Binding-site contacts:
Ligand atom C18 contacts residue ASN142 of chain 1.A at 3.4 Å.
Ligand atom C13 contacts residue PHE140 of chain 1.A at 3.4 Å (hydrophobic).
Ligand atom C2 contacts residue MET49 of chain 1.A at 3.7 Å (hydrophobic).
Ligand atom C12 contacts residue LEU141 of chain 1.A at 3.6 Å (hydrophobic).
Ligand atom C14 contacts residue PHE140 of chain 1.A at 3.8 Å (hydrophobic).
Ligand atom N2 contacts residue SER144 of chain 1.A at 3.2 Å (h-bond).
Ligand atom O contacts residue GLU166 of chain 1.A at 3.1 Å (salt-bridge).
Ligand atom C12 contacts residue SER144 of chain 1.A at 3.4 Å.
Ligand atom C12 contacts residue HIS163 of chain 1.A at 3.4 Å.
Ligand atom C14 contacts residue GLU166 of chain 1.A at 3.8 Å.
Ligand atom C5 contacts residue MET165 of chain 1.A at 3.8 Å (hydrophobic).
Ligand atom C5 contacts residue HIS164 of chain 1.A at 3.3 Å.
Ligand atom C5 contacts residue HIS41 of chain 1.A at 3.7 Å.
Ligand atom C17 contacts residue ASN142 of chain 1.A at 3.7 Å.
Ligand atom CL contacts residue HIS41 of chain 1.A at 3.3 Å.
Ligand atom C2 contacts residue MET165 of chain 1.A at 3.7 Å (hydrophobic).
Ligand atom C14 contacts residue LEU141 of chain 1.A at 3.5 Å (hydrophobic).
Ligand atom CL contacts residue ASP187 of chain 1.A at 3.0 Å.
Ligand atom C10 contacts residue CYS145 of chain 1.A at 3.7 Å (hydrophobic).
Ligand atom N2 contacts residue PHE140 of chain 1.A at 3.7 Å.
Ligand atom O1 contacts residue CYS145 of chain 1.A at 3.6 Å (h-bond).
Ligand atom O1 contacts residue ASN142 of chain 1.A at 3.3 Å (h-bond).
Ligand atom C3 contacts residue GLN189 of chain 1.A at 3.4 Å.
Ligand atom C19 contacts residue ASN142 of chain 1.A at 3.6 Å.
Ligand atom C11 contacts residue LEU141 of chain 1.A at 3.6 Å (hydrophobic).
Ligand atom C6 contacts residue HIS41 of chain 1.A at 3.7 Å.
Ligand atom C13 contacts residue LEU141 of chain 1.A at 3.6 Å (hydrophobic).
Ligand atom C19 contacts residue LEU141 of chain 1.A at 3.6 Å (hydrophobic).
Ligand atom C contacts residue MET49 of chain 1.A at 3.7 Å (hydrophobic).
Ligand atom N2 contacts residue HIS163 of chain 1.A at 2.8 Å (h-bond).
Ligand atom O contacts residue MET165 of chain 1.A at 3.2 Å.
Ligand atom C2 contacts residue GLN189 of chain 1.A at 3.4 Å.
Ligand atom N2 contacts residue LEU141 of chain 1.A at 3.6 Å.
Ligand atom C1 contacts residue ARG188 of chain 1.A at 3.8 Å.
Ligand atom C1 contacts residue MET165 of chain 1.A at 3.5 Å (hydrophobic).
Ligand atom C15 contacts residue GLU166 of chain 1.A at 3.3 Å.
Ligand atom C1 contacts residue MET49 of chain 1.A at 3.3 Å (hydrophobic).
Ligand atom O1 contacts residue GLY143 of chain 1.A at 3.1 Å (h-bond).
Ligand atom C13 contacts residue GLU166 of chain 1.A at 3.5 Å.
Ligand atom C15 contacts residue PHE140 of chain 1.A at 3.5 Å (hydrophobic).

Sequence of chain 1.A:
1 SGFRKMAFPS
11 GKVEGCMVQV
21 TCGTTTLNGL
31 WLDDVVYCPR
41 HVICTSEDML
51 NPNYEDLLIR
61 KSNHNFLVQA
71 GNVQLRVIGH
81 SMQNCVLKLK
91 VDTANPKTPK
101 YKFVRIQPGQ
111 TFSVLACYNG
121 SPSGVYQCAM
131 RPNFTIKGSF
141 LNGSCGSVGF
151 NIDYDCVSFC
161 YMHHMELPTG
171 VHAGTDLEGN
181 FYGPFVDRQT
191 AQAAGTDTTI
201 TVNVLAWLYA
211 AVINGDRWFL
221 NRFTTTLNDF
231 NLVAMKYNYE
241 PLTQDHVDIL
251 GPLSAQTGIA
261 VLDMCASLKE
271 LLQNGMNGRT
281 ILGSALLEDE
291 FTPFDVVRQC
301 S

Sequence of chain 1.B:
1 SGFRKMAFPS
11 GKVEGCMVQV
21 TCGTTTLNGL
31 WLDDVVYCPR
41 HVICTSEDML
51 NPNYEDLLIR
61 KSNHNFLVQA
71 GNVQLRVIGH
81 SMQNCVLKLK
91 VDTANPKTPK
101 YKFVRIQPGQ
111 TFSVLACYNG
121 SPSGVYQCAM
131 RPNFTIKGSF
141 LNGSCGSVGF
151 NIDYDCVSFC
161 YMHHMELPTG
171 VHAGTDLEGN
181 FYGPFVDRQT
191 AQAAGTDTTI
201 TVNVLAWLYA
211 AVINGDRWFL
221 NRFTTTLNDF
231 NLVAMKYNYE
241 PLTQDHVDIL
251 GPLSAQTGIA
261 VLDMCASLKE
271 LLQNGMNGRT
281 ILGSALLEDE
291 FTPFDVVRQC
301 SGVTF

A small-molecule ligand and the protein it binds are described below.
Small molecule (SMILES): O=C(c1cncc2ccccc12)N1CCN(c2cccc(Cl)c2)C(=O)C1